Binding-site contacts:
Ligand atom O6 contacts residue ARG250 of chain 1.A at 2.8 Å (salt-bridge).
Ligand atom C4 contacts residue VAL379 of chain 1.A at 4.3 Å (hydrophobic).
Ligand atom O4 contacts residue TYR355 of chain 1.A at 3.9 Å.
Ligand atom O1 contacts residue TYR355 of chain 1.A at 4.0 Å.
Ligand atom O6 contacts residue ASN374 of chain 1.A at 4.5 Å.
Ligand atom C2 contacts residue ASP353 of chain 1.A at 4.5 Å.
Ligand atom C3 contacts residue TYR355 of chain 1.A at 4.4 Å (hydrophobic).
Ligand atom O4 contacts residue VAL378 of chain 1.A at 2.8 Å (h-bond).
Ligand atom C6 contacts residue VAL378 of chain 1.A at 3.8 Å (hydrophobic).
Ligand atom C5 contacts residue ARG250 of chain 1.A at 4.1 Å.
Ligand atom O5 contacts residue ARG250 of chain 1.A at 4.0 Å.
Ligand atom O4 contacts residue VAL379 of chain 1.A at 3.6 Å.
Ligand atom C5 contacts residue VAL378 of chain 1.A at 4.3 Å (hydrophobic).
Ligand atom O3 contacts residue VAL379 of chain 1.A at 3.8 Å.
Ligand atom C2 contacts residue SER356 of chain 1.A at 4.4 Å.
Ligand atom C5 contacts residue TYR355 of chain 1.A at 4.4 Å (hydrophobic).
Ligand atom C4 contacts residue VAL378 of chain 1.A at 3.6 Å (hydrophobic).
Ligand atom C3 contacts residue ASP353 of chain 1.A at 3.6 Å.
Ligand atom O3 contacts residue ASP353 of chain 1.A at 2.7 Å (salt-bridge).
Ligand atom O2 contacts residue ASP353 of chain 1.A at 4.1 Å.
Ligand atom O2 contacts residue SER356 of chain 1.A at 3.3 Å.
Ligand atom C6 contacts residue ARG250 of chain 1.A at 3.9 Å.
Ligand atom C6 contacts residue GLU247 of chain 1.A at 3.4 Å.
Ligand atom O1 contacts residue SER356 of chain 1.A at 4.1 Å.
Ligand atom O6 contacts residue GLU247 of chain 1.A at 2.8 Å (salt-bridge).

The small molecule below binds the protein below.
Small molecule (SMILES): OC[C@H]1O[C@H](O)[C@H](O)[C@@H](O)[C@@H]1O

Sequence of chain 1.A:
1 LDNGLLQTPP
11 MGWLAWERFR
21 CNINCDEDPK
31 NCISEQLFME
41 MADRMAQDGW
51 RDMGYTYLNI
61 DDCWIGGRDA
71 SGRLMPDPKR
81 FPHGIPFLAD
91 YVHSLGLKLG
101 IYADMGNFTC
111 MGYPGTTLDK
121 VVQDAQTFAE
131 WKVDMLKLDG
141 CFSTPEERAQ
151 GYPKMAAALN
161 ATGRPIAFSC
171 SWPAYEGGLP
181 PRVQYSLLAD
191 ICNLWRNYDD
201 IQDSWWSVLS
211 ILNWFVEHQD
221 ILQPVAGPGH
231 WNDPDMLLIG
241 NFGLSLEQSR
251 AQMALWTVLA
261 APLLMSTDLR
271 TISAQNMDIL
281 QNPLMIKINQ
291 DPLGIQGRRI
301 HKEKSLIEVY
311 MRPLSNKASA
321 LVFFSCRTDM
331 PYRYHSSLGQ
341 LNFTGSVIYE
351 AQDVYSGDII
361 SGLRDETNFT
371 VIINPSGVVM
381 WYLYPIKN